Binding-site contacts:
Ligand atom S contacts residue HIS94 of chain 1.A at 3.9 Å.
Ligand atom C4 contacts residue VAL121 of chain 1.A at 3.8 Å (hydrophobic).
Ligand atom C4 contacts residue HIS94 of chain 1.A at 3.9 Å.
Ligand atom C7 contacts residue THR199 of chain 1.A at 3.3 Å.
Ligand atom C3 contacts residue GLN92 of chain 1.A at 3.9 Å.
Ligand atom O1 contacts residue LEU197 of chain 1.A at 3.3 Å.
Ligand atom N contacts residue HIS96 of chain 1.A at 3.3 Å (h-bond).
Ligand atom C4 contacts residue LEU197 of chain 1.A at 3.8 Å (hydrophobic).
Ligand atom C contacts residue LEU197 of chain 1.A at 3.9 Å (hydrophobic).
Ligand atom O contacts residue VAL142 of chain 1.A at 3.9 Å.
Ligand atom N contacts residue ZN1 of chain 1.C at 1.9 Å.
Ligand atom C2 contacts residue LEU197 of chain 1.A at 4.0 Å (hydrophobic).
Ligand atom C7 contacts residue GOL1 of chain 1.D at 3.8 Å.
Ligand atom C3 contacts residue LEU197 of chain 1.A at 3.9 Å (hydrophobic).
Ligand atom S contacts residue ZN1 of chain 1.C at 3.0 Å.
Ligand atom O contacts residue VAL121 of chain 1.A at 3.9 Å.
Ligand atom S contacts residue THR198 of chain 1.A at 3.9 Å.
Ligand atom N contacts residue GLU106 of chain 1.A at 4.2 Å.
Ligand atom C3 contacts residue GOL1 of chain 1.D at 4.2 Å.
Ligand atom O1 contacts residue SER196 of chain 1.A at 4.1 Å.
Ligand atom C2 contacts residue GOL1 of chain 1.D at 3.8 Å.
Ligand atom O contacts residue TRP208 of chain 1.A at 4.0 Å.
Ligand atom O contacts residue HIS94 of chain 1.A at 3.3 Å.
Ligand atom N contacts residue HIS119 of chain 1.A at 3.4 Å (h-bond).
Ligand atom O1 contacts residue ZN1 of chain 1.C at 4.1 Å.
Ligand atom O contacts residue HIS119 of chain 1.A at 3.4 Å (h-bond).
Ligand atom C5 contacts residue HIS94 of chain 1.A at 4.0 Å.
Ligand atom N contacts residue THR198 of chain 1.A at 2.9 Å (h-bond).
Ligand atom O1 contacts residue TRP208 of chain 1.A at 3.7 Å.
Ligand atom O contacts residue ZN1 of chain 1.C at 3.0 Å.
Ligand atom C5 contacts residue ZN1 of chain 1.C at 4.1 Å.
Ligand atom C5 contacts residue LEU197 of chain 1.A at 3.8 Å (hydrophobic).
Ligand atom C contacts residue PHE130 of chain 1.A at 4.0 Å (hydrophobic).
Ligand atom C7 contacts residue LEU197 of chain 1.A at 4.0 Å (hydrophobic).
Ligand atom C1 contacts residue GOL1 of chain 1.D at 3.8 Å.
Ligand atom C6 contacts residue THR199 of chain 1.A at 3.5 Å.
Ligand atom O1 contacts residue THR198 of chain 1.A at 2.9 Å (h-bond).
Ligand atom C6 contacts residue LEU197 of chain 1.A at 3.9 Å (hydrophobic).
Ligand atom N contacts residue HIS94 of chain 1.A at 3.2 Å (h-bond).
Ligand atom S contacts residue HIS119 of chain 1.A at 4.0 Å.

Sequence of chain 1.A:
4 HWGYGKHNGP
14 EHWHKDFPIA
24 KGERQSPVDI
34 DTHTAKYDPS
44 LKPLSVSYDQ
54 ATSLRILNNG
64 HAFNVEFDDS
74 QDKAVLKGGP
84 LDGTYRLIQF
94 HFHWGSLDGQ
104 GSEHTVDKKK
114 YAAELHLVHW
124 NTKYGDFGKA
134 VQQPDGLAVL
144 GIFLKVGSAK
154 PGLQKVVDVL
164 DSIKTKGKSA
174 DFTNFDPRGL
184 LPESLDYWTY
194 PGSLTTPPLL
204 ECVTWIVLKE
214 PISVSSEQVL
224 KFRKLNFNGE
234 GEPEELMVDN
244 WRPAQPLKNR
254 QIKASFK

The small molecule below binds the protein below.
Small molecule (SMILES): CCc1ccc(S(N)(=O)=O)cc1